Sequence of chain 1.C:
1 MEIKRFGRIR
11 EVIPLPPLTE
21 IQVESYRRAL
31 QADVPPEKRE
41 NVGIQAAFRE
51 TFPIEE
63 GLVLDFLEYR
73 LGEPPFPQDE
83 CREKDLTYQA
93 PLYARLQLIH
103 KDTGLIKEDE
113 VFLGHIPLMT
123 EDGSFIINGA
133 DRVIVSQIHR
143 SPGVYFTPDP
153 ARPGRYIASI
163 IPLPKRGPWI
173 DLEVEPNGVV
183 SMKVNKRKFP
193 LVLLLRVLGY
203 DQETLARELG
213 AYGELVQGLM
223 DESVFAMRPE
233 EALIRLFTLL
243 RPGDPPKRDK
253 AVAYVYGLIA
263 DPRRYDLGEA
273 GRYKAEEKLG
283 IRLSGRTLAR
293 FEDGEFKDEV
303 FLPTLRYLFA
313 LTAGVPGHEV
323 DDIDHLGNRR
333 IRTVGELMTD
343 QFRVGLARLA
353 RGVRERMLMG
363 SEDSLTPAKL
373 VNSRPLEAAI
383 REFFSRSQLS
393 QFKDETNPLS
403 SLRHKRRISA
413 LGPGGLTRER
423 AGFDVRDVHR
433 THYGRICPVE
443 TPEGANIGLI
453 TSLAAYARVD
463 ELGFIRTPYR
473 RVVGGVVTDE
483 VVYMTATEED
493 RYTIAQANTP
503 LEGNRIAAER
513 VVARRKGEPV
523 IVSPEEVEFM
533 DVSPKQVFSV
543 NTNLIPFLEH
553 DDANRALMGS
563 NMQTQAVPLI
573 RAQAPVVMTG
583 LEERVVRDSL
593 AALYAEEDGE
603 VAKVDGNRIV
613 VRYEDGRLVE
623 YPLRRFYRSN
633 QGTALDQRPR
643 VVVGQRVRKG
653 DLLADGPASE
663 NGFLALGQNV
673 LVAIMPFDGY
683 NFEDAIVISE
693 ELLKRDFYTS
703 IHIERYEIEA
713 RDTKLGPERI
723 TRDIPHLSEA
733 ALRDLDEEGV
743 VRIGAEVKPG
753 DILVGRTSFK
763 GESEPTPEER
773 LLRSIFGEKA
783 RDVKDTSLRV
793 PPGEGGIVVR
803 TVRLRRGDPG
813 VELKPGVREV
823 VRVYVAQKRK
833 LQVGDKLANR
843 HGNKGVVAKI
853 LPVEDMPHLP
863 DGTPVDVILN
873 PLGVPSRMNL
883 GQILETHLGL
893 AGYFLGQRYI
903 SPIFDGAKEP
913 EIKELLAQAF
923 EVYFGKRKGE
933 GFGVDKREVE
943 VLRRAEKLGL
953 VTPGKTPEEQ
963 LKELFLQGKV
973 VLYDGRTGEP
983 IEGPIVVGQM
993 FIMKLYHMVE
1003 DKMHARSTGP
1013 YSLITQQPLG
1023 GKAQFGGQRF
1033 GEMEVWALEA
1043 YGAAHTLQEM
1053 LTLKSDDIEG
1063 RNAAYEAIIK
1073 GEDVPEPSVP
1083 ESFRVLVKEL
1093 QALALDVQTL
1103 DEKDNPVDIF

The protein below binds the small molecule below.
Small molecule (SMILES): Nc1ccn([C@H]2C[C@H](O[P](=O)(O)OC[C@H]3O[C@@H](n4cnc5c(=O)nc(N)[nH]c54)C[C@@H]3O)[C@@H](CO[P](=O)(O)O[C@H]3C[C@H](n4ccc(N)nc4=O)O[C@@H]3CO[P](=O)(O)O[C@H]3C[C@H](n4cnc5c(=O)nc(N)[nH]c54)O[C@@H]3CO[P](=O)(O)O[C@H]3C[C@H](n4ccc(N)nc4=O)O[C@@H]3CO[P](=O)(O)O[C@H]3C[C@H](n4ccc(N)nc4=O)O[C@@H]3COP(=O)=O)O2)c(=O)n1

Binding-site contacts:
Ligand atom C5' contacts residue ARG628 of chain 1.D at 3.4 Å.
Ligand atom N2 contacts residue C28 of chain 1.Q at 2.6 Å (h-bond).
Ligand atom OP2 contacts residue SER1091 of chain 1.D at 3.2 Å (h-bond).
Ligand atom OP1 contacts residue ARG628 of chain 1.D at 3.4 Å (salt-bridge).
Ligand atom C5' contacts residue GLU1036 of chain 1.C at 3.3 Å.
Ligand atom N4 contacts residue G33 of chain 1.Q at 3.1 Å (h-bond).
Ligand atom N3 contacts residue G32 of chain 1.Q at 2.9 Å (h-bond).
Ligand atom P contacts residue SER1091 of chain 1.D at 2.7 Å.
Ligand atom C5 contacts residue SER1091 of chain 1.D at 3.2 Å.
Ligand atom O6 contacts residue G29 of chain 1.Q at 3.4 Å (h-bond).
Ligand atom N1 contacts residue C28 of chain 1.Q at 3.0 Å (h-bond).
Ligand atom N4 contacts residue G29 of chain 1.Q at 3.0 Å (h-bond).
Ligand atom N3 contacts residue G29 of chain 1.Q at 2.9 Å (h-bond).
Ligand atom C2 contacts residue C31 of chain 1.Q at 3.4 Å.
Ligand atom O5' contacts residue SER1091 of chain 1.D at 3.1 Å (h-bond).
Ligand atom O2 contacts residue G29 of chain 1.Q at 2.8 Å (h-bond).
Ligand atom C6 contacts residue SER1091 of chain 1.D at 2.7 Å.
Ligand atom OP1 contacts residue ARG1031 of chain 1.C at 3.3 Å (salt-bridge).
Ligand atom N4 contacts residue G32 of chain 1.Q at 3.2 Å (h-bond).
Ligand atom O6 contacts residue C31 of chain 1.Q at 3.3 Å (h-bond).
Ligand atom N3 contacts residue G33 of chain 1.Q at 3.1 Å (h-bond).
Ligand atom N1 contacts residue C31 of chain 1.Q at 2.9 Å (h-bond).
Ligand atom O4' contacts residue SER1091 of chain 1.D at 2.9 Å.
Ligand atom N1 contacts residue G32 of chain 1.Q at 3.2 Å.
Ligand atom C5' contacts residue ASP1003 of chain 1.C at 3.2 Å.
Ligand atom N2 contacts residue C31 of chain 1.Q at 2.4 Å (h-bond).
Ligand atom C5' contacts residue SER1091 of chain 1.D at 3.1 Å.
Ligand atom C6 contacts residue G32 of chain 1.Q at 3.0 Å.
Ligand atom N4 contacts residue G30 of chain 1.Q at 3.1 Å (h-bond).
Ligand atom C5 contacts residue G32 of chain 1.Q at 3.4 Å.
Ligand atom C2 contacts residue G30 of chain 1.Q at 3.3 Å.
Ligand atom O2 contacts residue G30 of chain 1.Q at 2.5 Å (h-bond).
Ligand atom O2 contacts residue PRO706 of chain 1.D at 2.9 Å.
Ligand atom O6 contacts residue G32 of chain 1.Q at 2.9 Å (h-bond).
Ligand atom O6 contacts residue C28 of chain 1.Q at 3.3 Å (h-bond).
Ligand atom O2 contacts residue G33 of chain 1.Q at 3.1 Å (h-bond).
Ligand atom O2 contacts residue G32 of chain 1.Q at 2.6 Å (h-bond).
Ligand atom O4' contacts residue ALA705 of chain 1.D at 3.2 Å (h-bond).
Ligand atom C4 contacts residue G32 of chain 1.Q at 3.5 Å.
Ligand atom N3 contacts residue G30 of chain 1.Q at 2.8 Å (h-bond).

Sequence of chain 1.D:
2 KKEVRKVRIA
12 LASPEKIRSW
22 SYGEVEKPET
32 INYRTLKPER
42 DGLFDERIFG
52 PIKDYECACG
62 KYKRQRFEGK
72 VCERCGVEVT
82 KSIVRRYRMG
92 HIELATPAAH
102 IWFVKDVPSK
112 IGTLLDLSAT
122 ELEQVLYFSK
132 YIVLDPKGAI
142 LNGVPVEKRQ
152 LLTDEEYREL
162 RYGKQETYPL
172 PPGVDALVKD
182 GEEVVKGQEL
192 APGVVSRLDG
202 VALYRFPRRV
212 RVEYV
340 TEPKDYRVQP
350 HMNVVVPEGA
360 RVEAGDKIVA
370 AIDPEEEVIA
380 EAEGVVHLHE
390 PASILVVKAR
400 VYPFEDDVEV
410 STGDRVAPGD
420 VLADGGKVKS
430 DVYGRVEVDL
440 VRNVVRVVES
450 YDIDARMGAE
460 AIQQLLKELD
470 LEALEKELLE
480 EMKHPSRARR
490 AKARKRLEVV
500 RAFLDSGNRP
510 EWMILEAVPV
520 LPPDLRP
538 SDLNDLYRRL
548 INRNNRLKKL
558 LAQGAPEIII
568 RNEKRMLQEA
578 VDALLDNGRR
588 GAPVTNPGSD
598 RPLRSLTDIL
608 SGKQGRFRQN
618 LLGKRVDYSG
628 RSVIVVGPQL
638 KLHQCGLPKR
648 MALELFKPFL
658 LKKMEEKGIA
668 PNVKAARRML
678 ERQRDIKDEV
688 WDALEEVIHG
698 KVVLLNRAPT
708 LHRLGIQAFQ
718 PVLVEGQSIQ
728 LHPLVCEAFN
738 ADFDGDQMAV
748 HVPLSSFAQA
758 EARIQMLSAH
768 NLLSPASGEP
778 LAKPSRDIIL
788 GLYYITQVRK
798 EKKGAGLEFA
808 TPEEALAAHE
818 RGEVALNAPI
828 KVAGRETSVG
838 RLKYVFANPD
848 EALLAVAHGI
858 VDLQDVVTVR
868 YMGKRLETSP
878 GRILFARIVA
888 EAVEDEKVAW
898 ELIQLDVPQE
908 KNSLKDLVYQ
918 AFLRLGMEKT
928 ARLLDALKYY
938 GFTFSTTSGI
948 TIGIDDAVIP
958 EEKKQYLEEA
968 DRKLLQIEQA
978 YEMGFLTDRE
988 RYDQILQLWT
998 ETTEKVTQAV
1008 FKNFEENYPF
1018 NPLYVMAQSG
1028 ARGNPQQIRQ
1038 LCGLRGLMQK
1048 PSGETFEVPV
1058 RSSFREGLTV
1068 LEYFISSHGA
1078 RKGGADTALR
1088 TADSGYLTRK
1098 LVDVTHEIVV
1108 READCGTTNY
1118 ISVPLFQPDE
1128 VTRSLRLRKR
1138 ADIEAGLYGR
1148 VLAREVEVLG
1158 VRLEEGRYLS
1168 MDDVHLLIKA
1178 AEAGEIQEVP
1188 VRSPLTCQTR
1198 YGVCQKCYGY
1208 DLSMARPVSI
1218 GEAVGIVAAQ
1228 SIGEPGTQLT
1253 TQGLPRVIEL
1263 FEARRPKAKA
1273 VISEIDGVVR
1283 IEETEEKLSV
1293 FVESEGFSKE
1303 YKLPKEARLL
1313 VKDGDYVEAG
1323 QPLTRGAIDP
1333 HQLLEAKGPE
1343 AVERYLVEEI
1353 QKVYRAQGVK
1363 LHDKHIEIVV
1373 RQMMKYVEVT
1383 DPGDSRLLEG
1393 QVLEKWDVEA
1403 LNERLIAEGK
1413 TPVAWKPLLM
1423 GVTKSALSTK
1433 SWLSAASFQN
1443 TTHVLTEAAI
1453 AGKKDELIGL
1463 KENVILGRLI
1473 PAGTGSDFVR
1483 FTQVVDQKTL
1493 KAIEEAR